Binding-site contacts:
Ligand atom C6 contacts residue SER234 of chain 1.A at 3.8 Å.
Ligand atom N2 contacts residue ASN106 of chain 1.J at 2.7 Å (h-bond).
Ligand atom O7 contacts residue ASN106 of chain 1.J at 3.6 Å.
Ligand atom C8 contacts residue SER108 of chain 1.J at 3.8 Å.
Ligand atom O4 contacts residue CYS231 of chain 1.A at 3.2 Å (h-bond).
Ligand atom C6 contacts residue CYS231 of chain 1.A at 3.1 Å (hydrophobic).
Ligand atom O4 contacts residue GLN232 of chain 1.A at 3.6 Å (h-bond).
Ligand atom C5 contacts residue ASN106 of chain 1.J at 3.7 Å.
Ligand atom C5 contacts residue TYR134 of chain 1.J at 3.3 Å (hydrophobic).
Ligand atom O2 contacts residue TYR59 of chain 1.D at 3.9 Å.
Ligand atom C1 contacts residue ASN106 of chain 1.J at 1.4 Å.
Ligand atom O2 contacts residue GLN232 of chain 1.A at 2.5 Å (h-bond).
Ligand atom C6 contacts residue VAL129 of chain 1.J at 3.9 Å (hydrophobic).
Ligand atom C6 contacts residue ASP113 of chain 1.E at 3.9 Å.
Ligand atom C5 contacts residue CYS231 of chain 1.A at 3.4 Å (hydrophobic).
Ligand atom C1 contacts residue TYR134 of chain 1.J at 3.7 Å (hydrophobic).
Ligand atom O6 contacts residue ASP229 of chain 1.A at 2.8 Å (salt-bridge).
Ligand atom C3 contacts residue TYR134 of chain 1.J at 3.6 Å (hydrophobic).
Ligand atom O4 contacts residue ASP113 of chain 1.E at 3.7 Å.
Ligand atom O4 contacts residue ASP229 of chain 1.A at 3.7 Å.
Ligand atom C6 contacts residue PHE233 of chain 1.A at 3.5 Å (hydrophobic).
Ligand atom C8 contacts residue ASN106 of chain 1.J at 3.8 Å.
Ligand atom C5 contacts residue PHE233 of chain 1.A at 3.3 Å (hydrophobic).
Ligand atom O5 contacts residue ASN106 of chain 1.J at 2.5 Å (h-bond).
Ligand atom C3 contacts residue ASN106 of chain 1.J at 3.7 Å.
Ligand atom C2 contacts residue ASN106 of chain 1.J at 2.3 Å.
Ligand atom O6 contacts residue PHE233 of chain 1.A at 3.6 Å.
Ligand atom O6 contacts residue GLY132 of chain 1.J at 3.4 Å (h-bond).
Ligand atom O6 contacts residue GLN232 of chain 1.A at 3.4 Å (h-bond).
Ligand atom O6 contacts residue CYS231 of chain 1.A at 2.5 Å (h-bond).
Ligand atom O7 contacts residue ARG235 of chain 1.A at 3.9 Å.
Ligand atom C2 contacts residue GLN232 of chain 1.A at 3.3 Å.
Ligand atom O6 contacts residue SER234 of chain 1.A at 3.8 Å.
Ligand atom C7 contacts residue ASN106 of chain 1.J at 3.4 Å.
Ligand atom C6 contacts residue GLY132 of chain 1.J at 3.8 Å.
Ligand atom C4 contacts residue TYR134 of chain 1.J at 3.8 Å (hydrophobic).
Ligand atom O3 contacts residue TYR59 of chain 1.D at 3.5 Å (h-bond).
Ligand atom C6 contacts residue ARG235 of chain 1.A at 3.5 Å.
Ligand atom N2 contacts residue SER108 of chain 1.J at 3.2 Å.
Ligand atom O4 contacts residue TYR134 of chain 1.J at 3.9 Å.

A protein and the small-molecule ligand that binds it are described below.
Small molecule (SMILES): CC(=O)N[C@H]1[C@H](O[C@H]2[C@H](O)[C@@H](NC(C)=O)CO[C@@H]2CO)O[C@H](CO)[C@@H](O[C@@H]2O[C@H](CO)[C@@H](O)[C@H](O[C@H]3O[C@H](CO)[C@@H](O)[C@H](O)[C@@H]3O[C@H]3O[C@H](CO)[C@@H](O)[C@H](O)[C@@H]3O)[C@@H]2O)[C@@H]1O

Sequence of chain 1.J:
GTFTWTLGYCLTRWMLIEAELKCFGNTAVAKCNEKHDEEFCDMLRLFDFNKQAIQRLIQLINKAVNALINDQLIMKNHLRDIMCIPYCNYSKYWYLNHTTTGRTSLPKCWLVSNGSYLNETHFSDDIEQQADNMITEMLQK

Sequence of chain 1.A:
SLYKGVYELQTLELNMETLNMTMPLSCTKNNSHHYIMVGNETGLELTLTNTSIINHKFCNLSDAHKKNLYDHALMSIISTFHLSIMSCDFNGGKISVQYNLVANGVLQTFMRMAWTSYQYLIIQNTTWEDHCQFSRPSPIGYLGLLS

Sequence of chain 1.D:
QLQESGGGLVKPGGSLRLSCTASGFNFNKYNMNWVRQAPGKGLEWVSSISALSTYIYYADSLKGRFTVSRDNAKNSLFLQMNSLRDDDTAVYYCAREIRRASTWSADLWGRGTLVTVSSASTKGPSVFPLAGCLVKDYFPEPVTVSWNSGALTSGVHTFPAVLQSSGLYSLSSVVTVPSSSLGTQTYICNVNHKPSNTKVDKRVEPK

Sequence of chain 1.E:
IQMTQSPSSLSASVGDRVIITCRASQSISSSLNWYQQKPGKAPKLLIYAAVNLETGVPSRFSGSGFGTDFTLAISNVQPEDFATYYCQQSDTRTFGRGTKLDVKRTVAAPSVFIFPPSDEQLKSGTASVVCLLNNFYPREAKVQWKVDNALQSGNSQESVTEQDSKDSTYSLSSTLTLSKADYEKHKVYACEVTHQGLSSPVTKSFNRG